Sequence of chain 1.R:
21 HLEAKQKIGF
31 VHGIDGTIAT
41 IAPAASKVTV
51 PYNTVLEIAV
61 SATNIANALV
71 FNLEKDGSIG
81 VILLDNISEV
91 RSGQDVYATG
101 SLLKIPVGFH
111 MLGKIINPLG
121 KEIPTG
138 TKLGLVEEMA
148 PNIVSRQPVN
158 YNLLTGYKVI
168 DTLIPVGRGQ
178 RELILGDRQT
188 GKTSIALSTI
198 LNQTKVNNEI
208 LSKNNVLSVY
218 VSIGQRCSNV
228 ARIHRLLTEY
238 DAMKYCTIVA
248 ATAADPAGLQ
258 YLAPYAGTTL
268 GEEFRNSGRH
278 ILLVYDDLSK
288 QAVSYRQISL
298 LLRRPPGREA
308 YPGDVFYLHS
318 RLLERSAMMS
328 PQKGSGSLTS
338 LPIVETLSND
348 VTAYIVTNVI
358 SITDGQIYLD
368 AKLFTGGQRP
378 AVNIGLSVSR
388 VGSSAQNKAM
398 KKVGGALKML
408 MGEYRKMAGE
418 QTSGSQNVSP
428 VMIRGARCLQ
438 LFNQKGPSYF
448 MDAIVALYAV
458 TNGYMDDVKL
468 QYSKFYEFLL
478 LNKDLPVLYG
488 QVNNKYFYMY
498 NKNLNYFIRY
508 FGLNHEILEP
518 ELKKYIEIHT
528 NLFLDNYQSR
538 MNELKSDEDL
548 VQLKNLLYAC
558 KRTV

Sequence of chain 1.U:
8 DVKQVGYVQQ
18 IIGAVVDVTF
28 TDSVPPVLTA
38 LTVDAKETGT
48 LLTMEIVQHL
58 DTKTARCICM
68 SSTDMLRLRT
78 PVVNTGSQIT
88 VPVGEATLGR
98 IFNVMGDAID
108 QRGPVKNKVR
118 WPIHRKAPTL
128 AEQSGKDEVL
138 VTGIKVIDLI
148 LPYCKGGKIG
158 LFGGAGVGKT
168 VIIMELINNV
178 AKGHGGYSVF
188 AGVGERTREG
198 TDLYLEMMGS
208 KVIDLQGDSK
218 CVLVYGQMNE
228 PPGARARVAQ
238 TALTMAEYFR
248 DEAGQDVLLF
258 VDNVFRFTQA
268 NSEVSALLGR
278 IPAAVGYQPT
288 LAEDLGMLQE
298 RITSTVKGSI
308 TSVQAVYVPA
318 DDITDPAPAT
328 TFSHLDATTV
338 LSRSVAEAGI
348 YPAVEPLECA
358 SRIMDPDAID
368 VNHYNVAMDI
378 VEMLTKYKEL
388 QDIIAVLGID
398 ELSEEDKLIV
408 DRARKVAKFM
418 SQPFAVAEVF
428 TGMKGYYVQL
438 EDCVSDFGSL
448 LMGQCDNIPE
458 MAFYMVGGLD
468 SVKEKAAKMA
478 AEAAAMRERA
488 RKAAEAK

A protein and the small-molecule ligand that binds it are described below.
Small molecule (SMILES): COCCOCCOCCOc1ccc(C(C)(C)CC(C)(C)C)cc1

Binding-site contacts:
Ligand atom C16 contacts residue PHE329 of chain 1.U at 3.5 Å (hydrophobic).
Ligand atom C20 contacts residue ALA334 of chain 1.U at 4.0 Å (hydrophobic).
Ligand atom C22 contacts residue ARG359 of chain 1.U at 3.8 Å.
Ligand atom C19 contacts residue LEU332 of chain 1.U at 4.0 Å (hydrophobic).
Ligand atom C11 contacts residue PHE329 of chain 1.U at 3.4 Å (hydrophobic).
Ligand atom C12 contacts residue ARG185 of chain 1.R at 4.1 Å.
Ligand atom C3 contacts residue ASP318 of chain 1.U at 4.1 Å.
Ligand atom C8 contacts residue ILE320 of chain 1.U at 3.6 Å (hydrophobic).
Ligand atom C25 contacts residue SER358 of chain 1.U at 3.7 Å.
Ligand atom O15 contacts residue PHE329 of chain 1.U at 3.5 Å.
Ligand atom C25 contacts residue ATP1 of chain 1.CA at 4.0 Å.
Ligand atom C6 contacts residue ILE320 of chain 1.U at 4.2 Å (hydrophobic).
Ligand atom C14 contacts residue ILE320 of chain 1.U at 3.7 Å (hydrophobic).
Ligand atom C12 contacts residue PHE329 of chain 1.U at 3.5 Å (hydrophobic).
Ligand atom C25 contacts residue PHE371 of chain 1.R at 4.0 Å (hydrophobic).
Ligand atom C9 contacts residue ILE320 of chain 1.U at 4.0 Å (hydrophobic).
Ligand atom C17 contacts residue PHE329 of chain 1.U at 3.6 Å (hydrophobic).
Ligand atom C23 contacts residue GLN186 of chain 1.R at 3.8 Å.
Ligand atom C11 contacts residue PHE159 of chain 1.U at 3.6 Å (hydrophobic).
Ligand atom C19 contacts residue GLN186 of chain 1.R at 4.0 Å.
Ligand atom C20 contacts residue ASP333 of chain 1.U at 3.6 Å.
Ligand atom O15 contacts residue ARG185 of chain 1.R at 3.9 Å.
Ligand atom C4 contacts residue VAL315 of chain 1.U at 4.1 Å (hydrophobic).
Ligand atom C17 contacts residue THR335 of chain 1.U at 4.0 Å.
Ligand atom C19 contacts residue THR335 of chain 1.U at 4.2 Å.
Ligand atom C22 contacts residue GLN186 of chain 1.R at 4.0 Å.
Ligand atom O21 contacts residue GLN186 of chain 1.R at 3.8 Å.
Ligand atom C20 contacts residue LEU332 of chain 1.U at 4.0 Å (hydrophobic).
Ligand atom O24 contacts residue ARG359 of chain 1.U at 3.5 Å.
Ligand atom O24 contacts residue SER358 of chain 1.U at 2.9 Å (h-bond).
Ligand atom C17 contacts residue GLN186 of chain 1.R at 4.0 Å.
Ligand atom C22 contacts residue SER358 of chain 1.U at 3.6 Å.
Ligand atom C16 contacts residue THR335 of chain 1.U at 3.5 Å.
Ligand atom C23 contacts residue SER358 of chain 1.U at 3.5 Å.
Ligand atom O18 contacts residue THR335 of chain 1.U at 3.4 Å.
Ligand atom C10 contacts residue PHE159 of chain 1.U at 3.7 Å (hydrophobic).
Ligand atom C19 contacts residue PHE329 of chain 1.U at 4.2 Å (hydrophobic).
Ligand atom C10 contacts residue PHE329 of chain 1.U at 4.1 Å (hydrophobic).
Ligand atom C22 contacts residue ASP333 of chain 1.U at 4.0 Å.
Ligand atom C13 contacts residue ARG185 of chain 1.R at 3.5 Å.